Binding-site contacts:
Ligand atom N1 contacts residue U1 of chain 3.C at 2.8 Å (h-bond).
Ligand atom N1 contacts residue U2 of chain 3.C at 3.5 Å (h-bond).
Ligand atom N6 contacts residue U3 of chain 3.C at 3.0 Å (h-bond).
Ligand atom C2 contacts residue U3 of chain 3.C at 3.0 Å.
Ligand atom C6 contacts residue U3 of chain 3.C at 3.3 Å.
Ligand atom N1 contacts residue U3 of chain 3.C at 2.7 Å (h-bond).
Ligand atom C2 contacts residue U2 of chain 3.C at 3.2 Å.
Ligand atom C4 contacts residue U2 of chain 3.C at 4.3 Å.
Ligand atom N6 contacts residue U2 of chain 3.C at 4.2 Å.
Ligand atom N6 contacts residue U1 of chain 3.C at 2.8 Å (h-bond).
Ligand atom C2 contacts residue U1 of chain 3.C at 3.5 Å.
Ligand atom C6 contacts residue U2 of chain 3.C at 4.1 Å.
Ligand atom N3 contacts residue U2 of chain 3.C at 3.7 Å.
Ligand atom N3 contacts residue U3 of chain 3.C at 4.2 Å.
Ligand atom C6 contacts residue U1 of chain 3.C at 3.6 Å.

The protein below binds the small molecule below.
Small molecule (SMILES): Nc1ncnc2c1ncn2[C@@H]1O[C@H](CO[P](=O)(O)O[C@H]2[C@@H](O)[C@H](n3cnc4c(N)ncnc43)O[C@@H]2CO[P](=O)(O)O[C@H]2[C@@H](O)[C@H](n3cnc4c(N)ncnc43)O[C@@H]2COP(=O)(O)O)[C@@H](O)[C@H]1O